Binding-site contacts:
Ligand atom C4 contacts residue GLN195 of chain 1.B at 3.9 Å.
Ligand atom N1 contacts residue GLY219 of chain 1.B at 3.8 Å.
Ligand atom C2' contacts residue GLN195 of chain 1.B at 3.6 Å.
Ligand atom N1 contacts residue GLY221 of chain 1.B at 2.5 Å (h-bond).
Ligand atom C1 contacts residue TRP218 of chain 1.B at 3.8 Å (hydrophobic).
Ligand atom C1B contacts residue HIS46 of chain 1.B at 3.8 Å.
Ligand atom C6' contacts residue HIS46 of chain 1.B at 3.5 Å.
Ligand atom C4 contacts residue CYS194 of chain 1.B at 3.8 Å (hydrophobic).
Ligand atom C7 contacts residue GLY219 of chain 1.B at 3.9 Å.
Ligand atom N3 contacts residue GLN195 of chain 1.B at 3.8 Å.
Ligand atom C3 contacts residue VAL216 of chain 1.B at 3.5 Å (hydrophobic).
Ligand atom C8 contacts residue GLN195 of chain 1.B at 3.6 Å.
Ligand atom C4B contacts residue CYS47 of chain 1.B at 3.6 Å (hydrophobic).
Ligand atom N4 contacts residue GLN195 of chain 1.B at 3.1 Å.
Ligand atom C5 contacts residue GLN195 of chain 1.B at 3.7 Å.
Ligand atom O6' contacts residue SER198 of chain 1.B at 2.3 Å (h-bond).
Ligand atom C3B contacts residue VAL30 of chain 1.B at 3.9 Å (hydrophobic).
Ligand atom C7 contacts residue GLY221 of chain 1.B at 3.9 Å.
Ligand atom O6' contacts residue HIS46 of chain 1.B at 2.7 Å (h-bond).
Ligand atom C3 contacts residue CYS194 of chain 1.B at 3.5 Å (hydrophobic).
Ligand atom C5B contacts residue HIS46 of chain 1.B at 3.2 Å.
Ligand atom C6B contacts residue HIS46 of chain 1.B at 3.6 Å.
Ligand atom N2 contacts residue ASP192 of chain 1.B at 3.8 Å.
Ligand atom C2 contacts residue VAL216 of chain 1.B at 3.5 Å (hydrophobic).
Ligand atom C4B contacts residue HIS46 of chain 1.B at 3.6 Å.
Ligand atom N1 contacts residue CYS222 of chain 1.B at 3.7 Å.
Ligand atom C4 contacts residue SER198 of chain 1.B at 3.4 Å.
Ligand atom N2 contacts residue TRP218 of chain 1.B at 3.4 Å (h-bond).
Ligand atom C3 contacts residue SER198 of chain 1.B at 3.5 Å.
Ligand atom N3 contacts residue SER198 of chain 1.B at 2.6 Å (h-bond).
Ligand atom N2 contacts residue GLY229 of chain 1.B at 3.7 Å.
Ligand atom C1 contacts residue CYS194 of chain 1.B at 3.8 Å (hydrophobic).
Ligand atom C3B contacts residue CYS31 of chain 1.B at 3.6 Å (hydrophobic).
Ligand atom C7 contacts residue TRP218 of chain 1.B at 3.7 Å (hydrophobic).
Ligand atom C6' contacts residue SER198 of chain 1.B at 3.6 Å.
Ligand atom C8 contacts residue SER198 of chain 1.B at 3.7 Å.
Ligand atom N1 contacts residue SER193 of chain 1.B at 3.5 Å (h-bond).
Ligand atom N2 contacts residue SER193 of chain 1.B at 2.9 Å (h-bond).
Ligand atom C7 contacts residue SER193 of chain 1.B at 3.4 Å.
Ligand atom C2 contacts residue CYS194 of chain 1.B at 3.8 Å (hydrophobic).

The protein below binds the small molecule below.
Small molecule (SMILES): [H]/N=C(/N)c1ccc2[nH]c(-c3cccc(-c4ccccc4)c3O)nc2c1

Sequence of chain 1.B:
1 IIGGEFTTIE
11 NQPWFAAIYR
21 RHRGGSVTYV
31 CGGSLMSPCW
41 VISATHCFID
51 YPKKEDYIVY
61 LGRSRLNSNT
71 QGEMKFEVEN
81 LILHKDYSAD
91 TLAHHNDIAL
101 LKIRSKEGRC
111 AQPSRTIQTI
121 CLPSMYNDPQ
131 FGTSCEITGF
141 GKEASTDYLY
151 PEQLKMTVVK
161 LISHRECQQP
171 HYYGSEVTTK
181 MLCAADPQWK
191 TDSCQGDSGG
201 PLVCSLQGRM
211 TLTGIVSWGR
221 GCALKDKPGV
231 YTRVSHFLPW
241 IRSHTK